The protein below binds the small molecule below.
Small molecule (SMILES): CC(=O)N[C@@H]1[C@@H](O)[C@H](O)[C@@H](CO)O[C@H]1O

Binding-site contacts:
Ligand atom O7 contacts residue ASN387 of chain 1.G at 2.9 Å (h-bond).
Ligand atom C6 contacts residue SER389 of chain 1.G at 4.3 Å.
Ligand atom N2 contacts residue ASN387 of chain 1.G at 3.4 Å.
Ligand atom C8 contacts residue ASN387 of chain 1.G at 3.8 Å.
Ligand atom O5 contacts residue ASN387 of chain 1.G at 3.8 Å.
Ligand atom C1 contacts residue ASN387 of chain 1.G at 3.2 Å.
Ligand atom O5 contacts residue SER389 of chain 1.G at 3.9 Å.
Ligand atom C5 contacts residue SER389 of chain 1.G at 4.4 Å.
Ligand atom C7 contacts residue ASN387 of chain 1.G at 3.3 Å.
Ligand atom C2 contacts residue ASN387 of chain 1.G at 3.9 Å.

Sequence of chain 1.G:
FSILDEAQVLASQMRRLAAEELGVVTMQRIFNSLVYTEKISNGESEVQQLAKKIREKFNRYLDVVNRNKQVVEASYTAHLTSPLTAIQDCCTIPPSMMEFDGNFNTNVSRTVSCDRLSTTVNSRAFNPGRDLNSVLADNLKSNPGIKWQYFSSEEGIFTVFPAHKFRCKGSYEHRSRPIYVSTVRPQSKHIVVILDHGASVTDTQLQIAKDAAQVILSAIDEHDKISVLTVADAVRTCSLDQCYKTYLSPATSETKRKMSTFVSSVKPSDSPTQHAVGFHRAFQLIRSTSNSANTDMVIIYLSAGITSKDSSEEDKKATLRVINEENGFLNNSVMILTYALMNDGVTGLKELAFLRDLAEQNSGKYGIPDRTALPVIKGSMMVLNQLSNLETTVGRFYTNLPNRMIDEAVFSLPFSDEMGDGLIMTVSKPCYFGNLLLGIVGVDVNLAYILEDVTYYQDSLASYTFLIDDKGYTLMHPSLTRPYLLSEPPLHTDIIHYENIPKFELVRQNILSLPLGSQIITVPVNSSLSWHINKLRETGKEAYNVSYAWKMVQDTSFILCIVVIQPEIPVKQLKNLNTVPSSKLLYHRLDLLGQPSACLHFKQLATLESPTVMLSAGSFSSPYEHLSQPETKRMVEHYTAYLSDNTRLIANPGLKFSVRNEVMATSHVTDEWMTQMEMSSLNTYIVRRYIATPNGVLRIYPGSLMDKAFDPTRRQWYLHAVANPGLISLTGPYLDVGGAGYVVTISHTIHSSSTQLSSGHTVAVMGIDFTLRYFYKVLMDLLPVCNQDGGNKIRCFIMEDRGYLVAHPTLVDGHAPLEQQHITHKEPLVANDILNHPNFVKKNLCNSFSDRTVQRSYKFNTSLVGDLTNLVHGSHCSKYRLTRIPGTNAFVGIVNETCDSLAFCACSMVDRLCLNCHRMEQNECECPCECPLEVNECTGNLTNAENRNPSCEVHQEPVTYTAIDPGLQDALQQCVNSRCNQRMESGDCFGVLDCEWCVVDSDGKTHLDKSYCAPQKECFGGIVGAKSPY